Binding-site contacts:
Ligand atom OD1 contacts residue TYR157 of chain 1.C at 3.0 Å (h-bond).
Ligand atom N contacts residue TYR172 of chain 1.C at 2.5 Å (h-bond).
Ligand atom O contacts residue LYS147 of chain 1.C at 2.7 Å (salt-bridge).
Ligand atom O contacts residue LYS147 of chain 1.C at 2.8 Å (salt-bridge).
Ligand atom O contacts residue TRP74 of chain 1.C at 2.9 Å (h-bond).
Ligand atom OXT contacts residue THR144 of chain 1.C at 2.5 Å (h-bond).
Ligand atom O contacts residue TRP148 of chain 1.C at 3.2 Å (h-bond).
Ligand atom ND2 contacts residue TYR157 of chain 1.C at 3.4 Å.
Ligand atom ND2 contacts residue GLN71 of chain 1.C at 3.0 Å (h-bond).
Ligand atom CA contacts residue GLU64 of chain 1.C at 3.3 Å.
Ligand atom O contacts residue TYR85 of chain 1.C at 3.1 Å (h-bond).
Ligand atom CA contacts residue TYR8 of chain 1.C at 3.2 Å (hydrophobic).
Ligand atom C contacts residue TRP74 of chain 1.C at 3.2 Å (hydrophobic).
Ligand atom OG1 contacts residue LYS147 of chain 1.C at 3.1 Å (salt-bridge).
Ligand atom OD1 contacts residue GLN98 of chain 1.C at 3.0 Å (h-bond).
Ligand atom CA contacts residue GLN71 of chain 1.C at 3.2 Å.
Ligand atom N contacts residue SER78 of chain 1.C at 3.2 Å (h-bond).
Ligand atom OXT contacts residue TYR85 of chain 1.C at 2.7 Å (h-bond).
Ligand atom N contacts residue TYR8 of chain 1.C at 3.0 Å (h-bond).
Ligand atom CA contacts residue TYR172 of chain 1.C at 3.3 Å (hydrophobic).
Ligand atom OE2 contacts residue LYS147 of chain 1.C at 3.3 Å.
Ligand atom C contacts residue LYS147 of chain 1.C at 3.2 Å.
Ligand atom C contacts residue THR144 of chain 1.C at 3.3 Å.
Ligand atom O contacts residue TYR160 of chain 1.C at 2.8 Å (h-bond).
Ligand atom N contacts residue GLN71 of chain 1.C at 2.8 Å (h-bond).
Ligand atom C contacts residue TYR85 of chain 1.C at 3.3 Å (hydrophobic).
Ligand atom CB contacts residue TRP74 of chain 1.C at 3.2 Å (hydrophobic).
Ligand atom O contacts residue TRP148 of chain 1.C at 2.6 Å (h-bond).
Ligand atom ND2 contacts residue GLN98 of chain 1.C at 2.9 Å (h-bond).
Ligand atom N contacts residue GLU64 of chain 1.C at 3.1 Å (salt-bridge).
Ligand atom O contacts residue ASN81 of chain 1.C at 2.8 Å (h-bond).
Ligand atom OD1 contacts residue HIS156 of chain 1.C at 2.9 Å (h-bond).
Ligand atom O contacts residue HIS156 of chain 1.C at 3.2 Å (h-bond).
Ligand atom N contacts residue TYR8 of chain 1.C at 3.3 Å.
Ligand atom CB contacts residue SER151 of chain 1.C at 3.2 Å.
Ligand atom C contacts residue LYS147 of chain 1.C at 3.2 Å.
Ligand atom O contacts residue LYS67 of chain 1.C at 3.1 Å (salt-bridge).
Ligand atom CB contacts residue TYR157 of chain 1.C at 3.1 Å (hydrophobic).
Ligand atom O contacts residue TRP74 of chain 1.C at 3.0 Å (h-bond).
Ligand atom CG2 contacts residue HIS156 of chain 1.C at 3.2 Å.

Sequence of chain 1.C:
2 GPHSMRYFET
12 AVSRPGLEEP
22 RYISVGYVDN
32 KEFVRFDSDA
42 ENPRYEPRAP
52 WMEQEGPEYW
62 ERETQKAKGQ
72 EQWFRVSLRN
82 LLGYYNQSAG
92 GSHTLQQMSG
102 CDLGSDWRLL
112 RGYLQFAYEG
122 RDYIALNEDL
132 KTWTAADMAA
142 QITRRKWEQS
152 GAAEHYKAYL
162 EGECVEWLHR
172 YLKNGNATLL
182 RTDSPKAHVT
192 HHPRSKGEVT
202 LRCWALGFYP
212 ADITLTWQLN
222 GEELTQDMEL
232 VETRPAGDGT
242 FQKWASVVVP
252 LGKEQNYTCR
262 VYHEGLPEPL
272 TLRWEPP

The protein below binds the small molecule below.
Small molecule (SMILES): CSCC[C@H](NC(=O)[C@@H](NC(=O)[C@H](CCC(=O)O)NC(=O)[C@@H](NC(=O)[C@H](CC(N)=O)NC(=O)[C@H](CCC(=O)O)NC(=O)[C@H](CC(N)=O)NC(=O)[C@H](CO)NC(=O)[C@H](C)N)[C@@H](C)O)[C@@H](C)O)C(=O)O